Binding-site contacts:
Ligand atom CAF contacts residue ASN90 of chain 1.A at 3.5 Å.
Ligand atom CAE contacts residue PRO32 of chain 1.A at 4.1 Å (hydrophobic).
Ligand atom CAK contacts residue VAL96 of chain 1.A at 3.9 Å (hydrophobic).
Ligand atom NAH contacts residue TYR89 of chain 1.A at 4.2 Å.
Ligand atom CAA contacts residue PHE33 of chain 1.A at 3.8 Å (hydrophobic).
Ligand atom NAH contacts residue ILE44 of chain 1.A at 4.0 Å.
Ligand atom CAA contacts residue VAL37 of chain 1.A at 3.6 Å (hydrophobic).
Ligand atom CAG contacts residue PRO32 of chain 1.A at 3.5 Å (hydrophobic).
Ligand atom CAF contacts residue ILE44 of chain 1.A at 4.1 Å (hydrophobic).
Ligand atom NAL contacts residue VAL37 of chain 1.A at 3.7 Å.
Ligand atom CAG contacts residue LEU42 of chain 1.A at 4.1 Å (hydrophobic).
Ligand atom CAC contacts residue VAL96 of chain 1.A at 3.9 Å (hydrophobic).
Ligand atom CAJ contacts residue LEU42 of chain 1.A at 3.9 Å (hydrophobic).
Ligand atom CAG contacts residue VAL96 of chain 1.A at 4.4 Å (hydrophobic).
Ligand atom CAA contacts residue PRO32 of chain 1.A at 3.5 Å (hydrophobic).
Ligand atom NAL contacts residue PRO32 of chain 1.A at 4.0 Å.
Ligand atom NAL contacts residue VAL96 of chain 1.A at 3.8 Å.
Ligand atom NAH contacts residue VAL96 of chain 1.A at 4.0 Å.
Ligand atom CAD contacts residue VAL96 of chain 1.A at 3.9 Å (hydrophobic).
Ligand atom OAB contacts residue VAL96 of chain 1.A at 3.8 Å.
Ligand atom NAH contacts residue ASN90 of chain 1.A at 3.1 Å (h-bond).
Ligand atom CAE contacts residue VAL96 of chain 1.A at 3.9 Å (hydrophobic).
Ligand atom CAJ contacts residue VAL96 of chain 1.A at 3.9 Å (hydrophobic).
Ligand atom CAE contacts residue LEU42 of chain 1.A at 3.7 Å (hydrophobic).
Ligand atom CAC contacts residue ARG95 of chain 1.A at 3.9 Å.
Ligand atom CAK contacts residue ILE44 of chain 1.A at 4.0 Å (hydrophobic).
Ligand atom CAI contacts residue TYR47 of chain 1.A at 4.4 Å (hydrophobic).
Ligand atom CAI contacts residue ASN90 of chain 1.A at 3.5 Å.
Ligand atom CAA contacts residue VAL96 of chain 1.A at 4.2 Å (hydrophobic).
Ligand atom CAF contacts residue VAL96 of chain 1.A at 3.9 Å (hydrophobic).
Ligand atom CAK contacts residue ASN90 of chain 1.A at 3.7 Å.
Ligand atom OAB contacts residue ALA86 of chain 1.A at 3.9 Å.
Ligand atom OAB contacts residue ASN90 of chain 1.A at 2.7 Å (h-bond).
Ligand atom CAD contacts residue ARG95 of chain 1.A at 4.4 Å.
Ligand atom CAI contacts residue VAL96 of chain 1.A at 3.6 Å (hydrophobic).
Ligand atom CAI contacts residue VAL37 of chain 1.A at 4.2 Å (hydrophobic).
Ligand atom CAG contacts residue VAL37 of chain 1.A at 4.0 Å (hydrophobic).
Ligand atom OAB contacts residue TYR47 of chain 1.A at 4.0 Å.
Ligand atom CAJ contacts residue PRO32 of chain 1.A at 4.3 Å (hydrophobic).
Ligand atom CAC contacts residue LEU42 of chain 1.A at 4.0 Å (hydrophobic).

Sequence of chain 1.A:
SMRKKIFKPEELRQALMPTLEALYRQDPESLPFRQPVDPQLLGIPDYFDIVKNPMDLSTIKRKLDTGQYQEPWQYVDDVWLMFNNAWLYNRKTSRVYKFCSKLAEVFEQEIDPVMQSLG

The small molecule below binds the protein below.
Small molecule (SMILES): CN1Cc2ccccc2NC1=O